The small molecule below binds the protein below.
Small molecule (SMILES): Nc1ncnc2c1ncn2[C@@H]1O[C@H](COP(=O)(O)OP(=O)(O)OP(O)(O)=S)[C@@H](O)[C@H]1O

Sequence of chain 1.D:
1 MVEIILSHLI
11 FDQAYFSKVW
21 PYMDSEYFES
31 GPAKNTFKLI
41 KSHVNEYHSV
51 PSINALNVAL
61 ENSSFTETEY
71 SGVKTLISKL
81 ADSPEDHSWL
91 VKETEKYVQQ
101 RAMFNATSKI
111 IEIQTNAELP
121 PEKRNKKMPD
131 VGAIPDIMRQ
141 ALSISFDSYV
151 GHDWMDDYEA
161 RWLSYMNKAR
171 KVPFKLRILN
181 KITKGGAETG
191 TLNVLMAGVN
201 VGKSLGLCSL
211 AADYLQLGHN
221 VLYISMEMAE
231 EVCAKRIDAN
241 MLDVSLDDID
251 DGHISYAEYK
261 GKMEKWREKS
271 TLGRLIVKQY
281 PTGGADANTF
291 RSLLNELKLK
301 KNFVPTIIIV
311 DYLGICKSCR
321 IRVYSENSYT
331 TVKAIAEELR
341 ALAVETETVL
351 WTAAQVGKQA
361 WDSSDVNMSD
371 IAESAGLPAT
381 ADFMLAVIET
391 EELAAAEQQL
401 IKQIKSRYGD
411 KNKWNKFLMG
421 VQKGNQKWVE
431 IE

Sequence of chain 1.E:
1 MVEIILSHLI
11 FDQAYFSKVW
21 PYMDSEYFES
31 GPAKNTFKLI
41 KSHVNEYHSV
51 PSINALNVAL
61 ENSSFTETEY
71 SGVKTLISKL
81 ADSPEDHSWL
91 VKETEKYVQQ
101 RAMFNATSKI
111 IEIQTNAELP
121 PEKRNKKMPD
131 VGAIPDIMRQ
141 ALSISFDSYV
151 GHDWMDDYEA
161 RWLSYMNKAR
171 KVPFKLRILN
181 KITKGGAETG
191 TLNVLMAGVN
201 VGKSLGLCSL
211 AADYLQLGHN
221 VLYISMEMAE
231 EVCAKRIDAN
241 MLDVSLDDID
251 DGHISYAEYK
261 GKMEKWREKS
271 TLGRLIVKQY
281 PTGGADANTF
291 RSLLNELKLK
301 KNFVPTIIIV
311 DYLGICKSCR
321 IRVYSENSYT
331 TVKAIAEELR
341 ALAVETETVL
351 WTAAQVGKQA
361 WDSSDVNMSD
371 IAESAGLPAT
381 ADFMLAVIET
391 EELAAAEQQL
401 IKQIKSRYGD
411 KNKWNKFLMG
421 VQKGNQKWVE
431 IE

Binding-site contacts:
Ligand atom O2A contacts residue SER204 of chain 1.E at 3.2 Å.
Ligand atom C2' contacts residue GLY409 of chain 1.D at 3.5 Å.
Ligand atom C3' contacts residue ASN200 of chain 1.E at 3.4 Å.
Ligand atom O2A contacts residue LEU205 of chain 1.E at 3.5 Å (h-bond).
Ligand atom O2' contacts residue LYS423 of chain 1.E at 3.3 Å.
Ligand atom O2' contacts residue ASP410 of chain 1.D at 2.8 Å (salt-bridge).
Ligand atom PG contacts residue MG1 of chain 1.Q at 3.4 Å.
Ligand atom PA contacts residue ARG236 of chain 1.E at 3.5 Å.
Ligand atom O3A contacts residue LYS203 of chain 1.E at 3.8 Å.
Ligand atom O5' contacts residue ARG236 of chain 1.E at 3.5 Å (salt-bridge).
Ligand atom O3G contacts residue SER204 of chain 1.E at 2.5 Å (h-bond).
Ligand atom C6 contacts residue LEU246 of chain 1.E at 3.6 Å (hydrophobic).
Ligand atom S1G contacts residue SER204 of chain 1.E at 3.8 Å.
Ligand atom C5' contacts residue GLY202 of chain 1.E at 3.4 Å.
Ligand atom O2G contacts residue MG1 of chain 1.Q at 2.0 Å.
Ligand atom O3B contacts residue MG1 of chain 1.Q at 3.8 Å.
Ligand atom O1B contacts residue GLY202 of chain 1.E at 3.7 Å.
Ligand atom O2B contacts residue MG1 of chain 1.Q at 2.0 Å.
Ligand atom N3 contacts residue ASP410 of chain 1.D at 3.8 Å.
Ligand atom O2G contacts residue ARG407 of chain 1.D at 3.1 Å (salt-bridge).
Ligand atom N1 contacts residue GLY409 of chain 1.D at 3.8 Å.
Ligand atom O3' contacts residue ASN200 of chain 1.E at 3.0 Å (h-bond).
Ligand atom O1B contacts residue MG1 of chain 1.Q at 3.5 Å.
Ligand atom PG contacts residue SER204 of chain 1.E at 3.2 Å.
Ligand atom C6 contacts residue GLY409 of chain 1.D at 3.8 Å.
Ligand atom N3 contacts residue GLY409 of chain 1.D at 3.8 Å.
Ligand atom C8 contacts residue ARG407 of chain 1.D at 3.7 Å.
Ligand atom PB contacts residue LYS203 of chain 1.E at 3.8 Å.
Ligand atom PB contacts residue MG1 of chain 1.Q at 3.2 Å.
Ligand atom O2A contacts residue ARG236 of chain 1.E at 2.8 Å (salt-bridge).
Ligand atom O1B contacts residue LYS203 of chain 1.E at 2.5 Å (salt-bridge).
Ligand atom C6 contacts residue TYR408 of chain 1.D at 3.7 Å (hydrophobic).
Ligand atom N7 contacts residue ARG407 of chain 1.D at 3.0 Å (salt-bridge).
Ligand atom N6 contacts residue TYR408 of chain 1.D at 3.3 Å (h-bond).
Ligand atom S1G contacts residue ARG407 of chain 1.D at 3.6 Å (salt-bridge).
Ligand atom O2B contacts residue ASN200 of chain 1.E at 3.4 Å (h-bond).
Ligand atom N1 contacts residue LEU246 of chain 1.E at 3.6 Å.
Ligand atom O3G contacts residue ASP311 of chain 1.E at 3.7 Å.
Ligand atom O3B contacts residue SER204 of chain 1.E at 3.2 Å (h-bond).
Ligand atom O3A contacts residue GLY202 of chain 1.E at 3.2 Å (h-bond).